This small molecule binds to this protein.
Small molecule (SMILES): Nc1ncnc2c1ncn2[C@@H]1O[C@H](CO[P](=O)(O)O[P](=O)(O)NP(=O)(O)O)[C@@H](O)[C@H]1O

Binding-site contacts:
Ligand atom O2A contacts residue GLY50 of chain 1.D at 3.6 Å.
Ligand atom PG contacts residue GLY48 of chain 1.D at 3.5 Å.
Ligand atom O2B contacts residue MG1 of chain 1.L at 2.4 Å.
Ligand atom O3G contacts residue THR49 of chain 1.D at 3.3 Å (h-bond).
Ligand atom O2A contacts residue ALA53 of chain 1.D at 2.9 Å (h-bond).
Ligand atom C3' contacts residue VAL8 of chain 1.D at 3.1 Å (hydrophobic).
Ligand atom C8 contacts residue PHE197 of chain 1.D at 3.4 Å (hydrophobic).
Ligand atom O2' contacts residue TYR11 of chain 1.D at 3.0 Å (h-bond).
Ligand atom O1A contacts residue ARG12 of chain 1.D at 2.9 Å (salt-bridge).
Ligand atom O1B contacts residue ARG198 of chain 1.D at 3.1 Å (salt-bridge).
Ligand atom N6 contacts residue THR49 of chain 1.D at 2.9 Å (h-bond).
Ligand atom PA contacts residue ALA53 of chain 1.D at 3.7 Å.
Ligand atom N6 contacts residue VAL20 of chain 1.D at 3.0 Å (h-bond).
Ligand atom O1A contacts residue ALA53 of chain 1.D at 3.6 Å (h-bond).
Ligand atom N7 contacts residue PHE197 of chain 1.D at 3.6 Å.
Ligand atom O2' contacts residue PRO13 of chain 1.D at 3.4 Å.
Ligand atom C5' contacts residue ARG198 of chain 1.D at 3.7 Å.
Ligand atom O2' contacts residue ARG12 of chain 1.D at 3.5 Å.
Ligand atom O3A contacts residue ARG198 of chain 1.D at 2.8 Å (salt-bridge).
Ligand atom O1G contacts residue GLY48 of chain 1.D at 2.8 Å (h-bond).
Ligand atom O4' contacts residue PHE197 of chain 1.D at 3.5 Å.
Ligand atom O2G contacts residue THR52 of chain 1.D at 2.6 Å (h-bond).
Ligand atom O3G contacts residue GLY50 of chain 1.D at 3.1 Å (h-bond).
Ligand atom N7 contacts residue GLY50 of chain 1.D at 3.4 Å.
Ligand atom PB contacts residue MG1 of chain 1.L at 3.5 Å.
Ligand atom N1 contacts residue VAL19 of chain 1.D at 3.7 Å.
Ligand atom O3G contacts residue GLY48 of chain 1.D at 3.3 Å (h-bond).
Ligand atom C5 contacts residue PHE197 of chain 1.D at 3.4 Å (hydrophobic).
Ligand atom C4 contacts residue PHE197 of chain 1.D at 3.5 Å (hydrophobic).
Ligand atom O2B contacts residue ARG198 of chain 1.D at 3.0 Å (salt-bridge).
Ligand atom O3G contacts residue LYS51 of chain 1.D at 2.9 Å (salt-bridge).
Ligand atom O2A contacts residue THR52 of chain 1.D at 3.6 Å.
Ligand atom PG contacts residue MG1 of chain 1.L at 3.3 Å.
Ligand atom O3' contacts residue VAL8 of chain 1.D at 2.5 Å (h-bond).
Ligand atom N3B contacts residue GLY48 of chain 1.D at 3.7 Å.
Ligand atom N1 contacts residue VAL20 of chain 1.D at 3.0 Å (h-bond).
Ligand atom N9 contacts residue PHE197 of chain 1.D at 3.4 Å.
Ligand atom O1G contacts residue MG1 of chain 1.L at 2.1 Å.
Ligand atom PB contacts residue ARG198 of chain 1.D at 3.1 Å.
Ligand atom C1' contacts residue PHE197 of chain 1.D at 3.5 Å (hydrophobic).

Sequence of chain 1.D:
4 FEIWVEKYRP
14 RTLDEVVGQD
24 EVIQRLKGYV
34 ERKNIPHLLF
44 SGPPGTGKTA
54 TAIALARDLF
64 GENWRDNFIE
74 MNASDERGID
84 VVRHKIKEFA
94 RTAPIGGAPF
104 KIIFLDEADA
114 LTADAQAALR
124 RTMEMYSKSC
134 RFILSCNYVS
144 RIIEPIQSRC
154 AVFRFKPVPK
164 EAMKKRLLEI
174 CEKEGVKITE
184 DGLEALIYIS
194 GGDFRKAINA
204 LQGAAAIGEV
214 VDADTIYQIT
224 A